Binding-site contacts:
Ligand atom O7 contacts residue ALA117 of chain 21.F at 4.5 Å.
Ligand atom N2 contacts residue PRO167 of chain 21.F at 4.0 Å.
Ligand atom N2 contacts residue ASN118 of chain 21.F at 3.6 Å.
Ligand atom O6 contacts residue ALA117 of chain 21.F at 2.3 Å.
Ligand atom C4 contacts residue ALA117 of chain 21.F at 4.2 Å (hydrophobic).
Ligand atom C8 contacts residue ASP164 of chain 21.F at 4.5 Å.
Ligand atom C4 contacts residue ASN118 of chain 21.F at 3.8 Å.
Ligand atom O6 contacts residue ASN118 of chain 21.F at 4.0 Å.
Ligand atom C3 contacts residue ASN118 of chain 21.F at 3.8 Å.
Ligand atom O5 contacts residue ALA117 of chain 21.F at 3.5 Å (h-bond).
Ligand atom C8 contacts residue PRO167 of chain 21.F at 3.7 Å (hydrophobic).
Ligand atom C5 contacts residue GLN168 of chain 21.F at 4.5 Å.
Ligand atom O7 contacts residue ASN118 of chain 21.F at 3.5 Å (h-bond).
Ligand atom C6 contacts residue ALA117 of chain 21.F at 3.6 Å (hydrophobic).
Ligand atom C7 contacts residue PRO167 of chain 21.F at 3.9 Å (hydrophobic).
Ligand atom C2 contacts residue ALA117 of chain 21.F at 4.0 Å (hydrophobic).
Ligand atom O5 contacts residue ASN118 of chain 21.F at 1.8 Å (h-bond).
Ligand atom C1 contacts residue GLN168 of chain 21.F at 4.0 Å.
Ligand atom C1 contacts residue ALA117 of chain 21.F at 3.9 Å (hydrophobic).
Ligand atom C5 contacts residue ALA117 of chain 21.F at 4.2 Å (hydrophobic).
Ligand atom C7 contacts residue ASN118 of chain 21.F at 3.9 Å.
Ligand atom O5 contacts residue GLN168 of chain 21.F at 4.0 Å.
Ligand atom C2 contacts residue ASN118 of chain 21.F at 2.7 Å.
Ligand atom C5 contacts residue ASN118 of chain 21.F at 3.2 Å.
Ligand atom C1 contacts residue ASN118 of chain 21.F at 1.6 Å.
Ligand atom C1 contacts residue PRO167 of chain 21.F at 4.4 Å (hydrophobic).
Ligand atom C6 contacts residue ASN118 of chain 21.F at 4.0 Å.

A small-molecule ligand and the protein it binds are described below.
Small molecule (SMILES): CC(=O)N[C@@H]1[C@@H](O)[C@H](O)[C@@H](CO)O[C@H]1O

Sequence of chain 21.F:
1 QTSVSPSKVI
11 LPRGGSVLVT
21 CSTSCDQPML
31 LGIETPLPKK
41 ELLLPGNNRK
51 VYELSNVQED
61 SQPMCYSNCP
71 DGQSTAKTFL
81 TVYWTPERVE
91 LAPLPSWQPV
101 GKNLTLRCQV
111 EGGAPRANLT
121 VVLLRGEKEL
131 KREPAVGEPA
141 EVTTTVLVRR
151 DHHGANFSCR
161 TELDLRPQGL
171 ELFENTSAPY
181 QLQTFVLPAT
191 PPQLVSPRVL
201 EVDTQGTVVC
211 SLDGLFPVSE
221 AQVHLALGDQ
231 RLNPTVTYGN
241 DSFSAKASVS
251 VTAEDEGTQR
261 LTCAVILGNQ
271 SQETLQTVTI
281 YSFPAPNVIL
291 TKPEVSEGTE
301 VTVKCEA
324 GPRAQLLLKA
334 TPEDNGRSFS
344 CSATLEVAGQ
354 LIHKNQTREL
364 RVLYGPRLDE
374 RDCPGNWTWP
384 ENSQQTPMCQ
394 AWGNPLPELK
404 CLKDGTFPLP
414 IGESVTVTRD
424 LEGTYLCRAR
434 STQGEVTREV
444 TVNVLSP